Binding-site contacts:
Ligand atom C4 contacts residue PRO200 of chain 1.YA at 4.1 Å (hydrophobic).
Ligand atom C8 contacts residue HIS415 of chain 1.YA at 3.6 Å.
Ligand atom N6 contacts residue PRO200 of chain 1.YA at 4.4 Å.
Ligand atom N1 contacts residue VAL199 of chain 1.YA at 3.7 Å.
Ligand atom C2 contacts residue VAL199 of chain 1.YA at 4.2 Å (hydrophobic).
Ligand atom O3P contacts residue PRO200 of chain 1.YA at 3.9 Å.
Ligand atom N6 contacts residue VAL199 of chain 1.YA at 4.5 Å.
Ligand atom N7 contacts residue HIS415 of chain 1.YA at 3.8 Å.
Ligand atom O3P contacts residue LYS198 of chain 1.YA at 4.5 Å.
Ligand atom N1 contacts residue PRO200 of chain 1.YA at 4.1 Å.
Ligand atom C5 contacts residue PRO200 of chain 1.YA at 3.8 Å (hydrophobic).
Ligand atom O1P contacts residue PRO200 of chain 1.YA at 4.1 Å.
Ligand atom C4 contacts residue PRO416 of chain 1.YA at 4.0 Å (hydrophobic).
Ligand atom N3 contacts residue PRO416 of chain 1.YA at 4.1 Å.
Ligand atom C6 contacts residue PRO416 of chain 1.YA at 3.0 Å (hydrophobic).
Ligand atom C2 contacts residue PRO416 of chain 1.YA at 3.9 Å (hydrophobic).
Ligand atom N7 contacts residue PRO416 of chain 1.YA at 4.4 Å.
Ligand atom N3 contacts residue PRO200 of chain 1.YA at 4.2 Å.
Ligand atom N6 contacts residue SER417 of chain 1.YA at 3.8 Å.
Ligand atom C6 contacts residue PRO200 of chain 1.YA at 4.0 Å (hydrophobic).
Ligand atom P contacts residue PRO200 of chain 1.YA at 4.5 Å.
Ligand atom C2' contacts residue HIS415 of chain 1.YA at 3.9 Å.
Ligand atom N7 contacts residue PRO200 of chain 1.YA at 4.0 Å.
Ligand atom C6 contacts residue VAL199 of chain 1.YA at 4.3 Å (hydrophobic).
Ligand atom N7 contacts residue SER417 of chain 1.YA at 4.4 Å.
Ligand atom N1 contacts residue GLY424 of chain 1.YA at 3.5 Å (h-bond).
Ligand atom C2 contacts residue GLY424 of chain 1.YA at 4.1 Å.
Ligand atom N9 contacts residue PRO416 of chain 1.YA at 4.2 Å.
Ligand atom C8 contacts residue PRO200 of chain 1.YA at 4.4 Å (hydrophobic).
Ligand atom C1' contacts residue PRO416 of chain 1.YA at 4.5 Å (hydrophobic).
Ligand atom N7 contacts residue ASN394 of chain 1.YA at 4.3 Å.
Ligand atom N1 contacts residue PRO416 of chain 1.YA at 3.2 Å (h-bond).
Ligand atom C2 contacts residue PRO200 of chain 1.YA at 4.1 Å (hydrophobic).
Ligand atom N6 contacts residue PRO416 of chain 1.YA at 3.1 Å (h-bond).
Ligand atom C5 contacts residue PRO416 of chain 1.YA at 3.6 Å (hydrophobic).
Ligand atom C6 contacts residue GLY424 of chain 1.YA at 4.5 Å.
Ligand atom C6 contacts residue SER417 of chain 1.YA at 4.5 Å.
Ligand atom N9 contacts residue PRO200 of chain 1.YA at 4.4 Å.
Ligand atom N6 contacts residue GLY424 of chain 1.YA at 3.8 Å.

Sequence of chain 1.YA:
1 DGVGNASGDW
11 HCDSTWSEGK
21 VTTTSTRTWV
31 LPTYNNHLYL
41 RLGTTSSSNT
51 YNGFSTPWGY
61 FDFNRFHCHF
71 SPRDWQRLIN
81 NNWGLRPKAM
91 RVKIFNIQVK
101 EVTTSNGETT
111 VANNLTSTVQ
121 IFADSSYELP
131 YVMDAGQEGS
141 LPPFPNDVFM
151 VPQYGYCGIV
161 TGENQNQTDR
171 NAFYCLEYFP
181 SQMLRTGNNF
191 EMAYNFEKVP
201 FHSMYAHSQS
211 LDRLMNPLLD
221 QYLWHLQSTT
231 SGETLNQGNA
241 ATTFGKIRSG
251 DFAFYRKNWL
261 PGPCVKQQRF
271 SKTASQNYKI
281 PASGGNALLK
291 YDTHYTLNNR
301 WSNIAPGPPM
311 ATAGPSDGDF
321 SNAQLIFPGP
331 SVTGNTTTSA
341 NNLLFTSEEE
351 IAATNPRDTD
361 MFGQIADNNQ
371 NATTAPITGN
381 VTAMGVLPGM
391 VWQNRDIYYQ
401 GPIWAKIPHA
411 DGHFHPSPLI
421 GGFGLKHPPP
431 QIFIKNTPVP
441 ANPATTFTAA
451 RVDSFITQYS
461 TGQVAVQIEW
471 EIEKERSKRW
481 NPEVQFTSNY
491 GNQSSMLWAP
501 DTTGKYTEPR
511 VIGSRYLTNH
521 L

The small molecule below binds the protein below.
Small molecule (SMILES): Nc1ncnc2c1ncn2[C@H]1C[C@H](O)[C@@H](COP(=O)(O)O)O1